Sequence of chain 1.B:
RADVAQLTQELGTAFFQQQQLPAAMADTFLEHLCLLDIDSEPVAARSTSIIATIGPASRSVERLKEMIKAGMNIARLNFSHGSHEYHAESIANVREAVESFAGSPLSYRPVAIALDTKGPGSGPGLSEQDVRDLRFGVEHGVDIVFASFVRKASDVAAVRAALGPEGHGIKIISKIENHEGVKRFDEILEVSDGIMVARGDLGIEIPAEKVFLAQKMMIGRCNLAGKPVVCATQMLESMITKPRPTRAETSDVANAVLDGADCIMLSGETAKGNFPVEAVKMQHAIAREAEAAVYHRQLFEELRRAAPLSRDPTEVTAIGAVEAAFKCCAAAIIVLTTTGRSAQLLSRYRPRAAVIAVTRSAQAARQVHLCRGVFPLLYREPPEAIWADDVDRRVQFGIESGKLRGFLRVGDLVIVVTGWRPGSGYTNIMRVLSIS

Binding-site contacts:
Ligand atom C2 contacts residue LYS186 of chain 1.B at 3.7 Å.
Ligand atom O3 contacts residue ALA209 of chain 1.B at 3.8 Å.
Ligand atom C2 contacts residue THR244 of chain 1.B at 3.9 Å.
Ligand atom O3 contacts residue GLU188 of chain 1.B at 2.6 Å (salt-bridge).
Ligand atom C1 contacts residue GLU188 of chain 1.B at 3.4 Å.
Ligand atom O2 contacts residue LYS186 of chain 1.B at 3.9 Å.
Ligand atom O1 contacts residue ARG210 of chain 1.B at 3.7 Å.
Ligand atom O1 contacts residue THR244 of chain 1.B at 2.5 Å (h-bond).
Ligand atom O2 contacts residue THR244 of chain 1.B at 3.3 Å (h-bond).
Ligand atom C1 contacts residue GLY211 of chain 1.B at 3.9 Å.
Ligand atom O2 contacts residue MG1 of chain 1.P at 4.2 Å.
Ligand atom O4 contacts residue ASP212 of chain 1.B at 4.2 Å.
Ligand atom O4 contacts residue GLU188 of chain 1.B at 3.4 Å (salt-bridge).
Ligand atom C1 contacts residue MG1 of chain 1.P at 2.9 Å.
Ligand atom O2 contacts residue ARG87 of chain 1.B at 4.0 Å.
Ligand atom C2 contacts residue ALA209 of chain 1.B at 3.9 Å (hydrophobic).
Ligand atom O3 contacts residue ASP212 of chain 1.B at 2.7 Å (salt-bridge).
Ligand atom C1 contacts residue THR244 of chain 1.B at 3.5 Å.
Ligand atom O4 contacts residue ARG87 of chain 1.B at 4.4 Å.
Ligand atom O1 contacts residue GLY211 of chain 1.B at 2.9 Å (h-bond).
Ligand atom C2 contacts residue MG1 of chain 1.P at 2.9 Å.
Ligand atom O1 contacts residue ALA209 of chain 1.B at 3.4 Å.
Ligand atom O4 contacts residue LYS186 of chain 1.B at 2.9 Å (salt-bridge).
Ligand atom O1 contacts residue GLU188 of chain 1.B at 4.4 Å.
Ligand atom O1 contacts residue ASP212 of chain 1.B at 3.8 Å.
Ligand atom C1 contacts residue ASP212 of chain 1.B at 3.8 Å.
Ligand atom O4 contacts residue MG1 of chain 1.P at 2.2 Å.
Ligand atom C1 contacts residue ALA209 of chain 1.B at 3.6 Å (hydrophobic).
Ligand atom C2 contacts residue GLU188 of chain 1.B at 3.8 Å.
Ligand atom O3 contacts residue MG1 of chain 1.P at 2.1 Å.
Ligand atom O4 contacts residue ALA209 of chain 1.B at 4.4 Å.
Ligand atom O3 contacts residue GLY211 of chain 1.B at 4.0 Å.
Ligand atom O2 contacts residue ALA209 of chain 1.B at 4.3 Å.
Ligand atom O1 contacts residue MG1 of chain 1.P at 4.1 Å.
Ligand atom O2 contacts residue MET276 of chain 1.B at 4.3 Å.

The small molecule below binds the protein below.
Small molecule (SMILES): O=C([O-])C(=O)[O-]